Binding-site contacts:
Ligand atom O1A contacts residue ALA18 of chain 5.A at 2.9 Å (h-bond).
Ligand atom O1G contacts residue TYR32 of chain 5.A at 2.7 Å (h-bond).
Ligand atom O1A contacts residue GLY15 of chain 5.A at 3.3 Å.
Ligand atom C3' contacts residue GLU31 of chain 5.A at 3.4 Å.
Ligand atom O2' contacts residue PHE28 of chain 5.A at 3.2 Å.
Ligand atom O2B contacts residue MG1 of chain 5.C at 2.1 Å.
Ligand atom N1 contacts residue ASP119 of chain 5.A at 2.8 Å (salt-bridge).
Ligand atom N3B contacts residue TYR32 of chain 5.A at 3.5 Å.
Ligand atom O2G contacts residue THR35 of chain 5.A at 2.9 Å (h-bond).
Ligand atom O6 contacts residue LYS117 of chain 5.A at 3.3 Å.
Ligand atom O1B contacts residue GLY13 of chain 5.A at 3.5 Å (h-bond).
Ligand atom O2B contacts residue SER17 of chain 5.A at 2.9 Å (h-bond).
Ligand atom O3G contacts residue LYS16 of chain 5.A at 2.6 Å (salt-bridge).
Ligand atom O3G contacts residue GLY12 of chain 5.A at 3.4 Å.
Ligand atom O3' contacts residue ASP30 of chain 5.A at 2.8 Å (salt-bridge).
Ligand atom O6 contacts residue ASP119 of chain 5.A at 3.4 Å (salt-bridge).
Ligand atom O2' contacts residue ASP30 of chain 5.A at 3.1 Å (salt-bridge).
Ligand atom O2' contacts residue VAL29 of chain 5.A at 2.6 Å (h-bond).
Ligand atom N7 contacts residue ASN116 of chain 5.A at 3.1 Å (h-bond).
Ligand atom N3B contacts residue GLY13 of chain 5.A at 3.1 Å (h-bond).
Ligand atom C8 contacts residue GLY15 of chain 5.A at 3.5 Å.
Ligand atom O3G contacts residue GLY60 of chain 5.A at 2.8 Å (h-bond).
Ligand atom N2 contacts residue LEU120 of chain 5.A at 3.5 Å.
Ligand atom C2' contacts residue VAL29 of chain 5.A at 3.4 Å (hydrophobic).
Ligand atom PG contacts residue MG1 of chain 5.C at 3.2 Å.
Ligand atom O1B contacts residue VAL14 of chain 5.A at 3.3 Å (h-bond).
Ligand atom O2A contacts residue TYR32 of chain 5.A at 3.4 Å.
Ligand atom O1G contacts residue PRO34 of chain 5.A at 3.4 Å.
Ligand atom O1B contacts residue GLY15 of chain 5.A at 3.1 Å (h-bond).
Ligand atom PB contacts residue MG1 of chain 5.C at 3.2 Å.
Ligand atom O1B contacts residue LYS16 of chain 5.A at 2.8 Å (salt-bridge).
Ligand atom O3A contacts residue GLY15 of chain 5.A at 3.2 Å (h-bond).
Ligand atom O1A contacts residue SER17 of chain 5.A at 3.3 Å (h-bond).
Ligand atom O2G contacts residue MG1 of chain 5.C at 2.0 Å.
Ligand atom O4' contacts residue LYS117 of chain 5.A at 3.2 Å (salt-bridge).
Ligand atom N2 contacts residue ASP119 of chain 5.A at 3.0 Å (salt-bridge).
Ligand atom N3B contacts residue MG1 of chain 5.C at 3.3 Å.
Ligand atom O6 contacts residue ASN116 of chain 5.A at 3.4 Å (h-bond).
Ligand atom O6 contacts residue ALA146 of chain 5.A at 2.8 Å (h-bond).
Ligand atom O6 contacts residue SER145 of chain 5.A at 3.4 Å.

A small-molecule ligand and the protein it binds are described below.
Small molecule (SMILES): Nc1nc2c(ncn2[C@@H]2O[C@H](CO[P](=O)(O)O[P](=O)(O)NP(=O)(O)O)[C@@H](O)[C@H]2O)c(=O)[nH]1

Sequence of chain 5.A:
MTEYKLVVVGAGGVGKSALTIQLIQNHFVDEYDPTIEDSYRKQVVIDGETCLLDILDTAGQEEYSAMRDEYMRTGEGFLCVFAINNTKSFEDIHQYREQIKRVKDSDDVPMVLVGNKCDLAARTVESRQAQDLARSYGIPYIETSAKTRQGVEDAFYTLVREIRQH